Sequence of chain 1.A:
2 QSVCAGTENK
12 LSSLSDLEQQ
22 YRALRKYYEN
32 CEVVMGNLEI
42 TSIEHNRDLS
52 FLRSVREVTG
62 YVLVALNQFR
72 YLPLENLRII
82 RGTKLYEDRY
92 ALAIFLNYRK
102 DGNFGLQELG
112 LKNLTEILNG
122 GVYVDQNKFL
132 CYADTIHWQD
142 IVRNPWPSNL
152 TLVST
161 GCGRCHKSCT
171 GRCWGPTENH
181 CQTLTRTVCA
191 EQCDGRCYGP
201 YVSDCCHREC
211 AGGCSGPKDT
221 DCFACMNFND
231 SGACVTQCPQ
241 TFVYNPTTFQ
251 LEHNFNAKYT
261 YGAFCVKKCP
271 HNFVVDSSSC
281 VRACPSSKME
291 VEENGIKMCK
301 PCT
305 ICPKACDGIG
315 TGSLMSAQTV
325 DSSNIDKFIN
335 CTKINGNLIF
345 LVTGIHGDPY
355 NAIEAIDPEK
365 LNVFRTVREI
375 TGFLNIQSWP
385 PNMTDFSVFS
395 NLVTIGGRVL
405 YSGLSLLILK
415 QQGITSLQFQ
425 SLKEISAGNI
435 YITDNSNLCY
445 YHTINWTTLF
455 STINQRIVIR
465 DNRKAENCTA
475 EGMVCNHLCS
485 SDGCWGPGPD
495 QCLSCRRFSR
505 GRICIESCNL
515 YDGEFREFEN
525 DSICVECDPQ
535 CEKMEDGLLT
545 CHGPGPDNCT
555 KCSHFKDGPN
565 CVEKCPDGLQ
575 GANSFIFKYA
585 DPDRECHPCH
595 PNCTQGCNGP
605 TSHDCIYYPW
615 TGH

Binding-site contacts:
Ligand atom O5 contacts residue THR451 of chain 1.A at 4.0 Å.
Ligand atom N2 contacts residue ASN449 of chain 1.A at 2.5 Å (h-bond).
Ligand atom C6 contacts residue ASN449 of chain 1.A at 4.3 Å.
Ligand atom C7 contacts residue SER485 of chain 1.A at 4.1 Å.
Ligand atom O5 contacts residue ASN449 of chain 1.A at 2.4 Å (h-bond).
Ligand atom O6 contacts residue ASN449 of chain 1.A at 4.1 Å.
Ligand atom C1 contacts residue ASN449 of chain 1.A at 1.5 Å.
Ligand atom O7 contacts residue ASN449 of chain 1.A at 3.6 Å.
Ligand atom C6 contacts residue THR452 of chain 1.A at 4.4 Å.
Ligand atom C4 contacts residue ASN449 of chain 1.A at 4.2 Å.
Ligand atom O6 contacts residue THR452 of chain 1.A at 3.1 Å (h-bond).
Ligand atom O7 contacts residue ASP486 of chain 1.A at 4.0 Å.
Ligand atom C3 contacts residue ASN449 of chain 1.A at 3.5 Å.
Ligand atom O5 contacts residue THR452 of chain 1.A at 4.0 Å.
Ligand atom C1 contacts residue THR452 of chain 1.A at 4.3 Å.
Ligand atom O6 contacts residue ASP486 of chain 1.A at 3.8 Å.
Ligand atom C1 contacts residue ASP486 of chain 1.A at 3.9 Å.
Ligand atom C2 contacts residue ASN449 of chain 1.A at 2.5 Å.
Ligand atom C5 contacts residue ASN449 of chain 1.A at 3.7 Å.
Ligand atom C7 contacts residue ASN449 of chain 1.A at 3.3 Å.
Ligand atom O7 contacts residue SER485 of chain 1.A at 2.9 Å (h-bond).

The protein below binds the small molecule below.
Small molecule (SMILES): CC(=O)N[C@@H]1[C@@H](O)[C@H](O)[C@@H](CO)O[C@H]1O